Binding-site contacts:
Ligand atom C21 contacts residue MET414 of chain 1.A at 2.7 Å (hydrophobic).
Ligand atom C6 contacts residue HEM1 of chain 1.D at 3.5 Å.
Ligand atom C10 contacts residue ILE259 of chain 1.A at 3.4 Å (hydrophobic).
Ligand atom C15 contacts residue GLU105 of chain 1.A at 3.1 Å.
Ligand atom C13 contacts residue GOL1 of chain 1.C at 3.8 Å.
Ligand atom C15 contacts residue ASN109 of chain 1.A at 3.7 Å.
Ligand atom C6 contacts residue LEU113 of chain 1.A at 3.5 Å (hydrophobic).
Ligand atom O1 contacts residue LEU113 of chain 1.A at 3.3 Å.
Ligand atom C19 contacts residue GOL1 of chain 1.C at 4.0 Å.
Ligand atom C5 contacts residue ALA263 of chain 1.A at 4.0 Å (hydrophobic).
Ligand atom C3 contacts residue THR267 of chain 1.A at 4.0 Å.
Ligand atom C7 contacts residue ALA263 of chain 1.A at 3.8 Å (hydrophobic).
Ligand atom C15 contacts residue GLU114 of chain 1.A at 3.3 Å.
Ligand atom C12 contacts residue HIS258 of chain 1.A at 3.9 Å.
Ligand atom C17 contacts residue VAL262 of chain 1.A at 3.8 Å (hydrophobic).
Ligand atom C5 contacts residue LEU113 of chain 1.A at 4.0 Å (hydrophobic).
Ligand atom C16 contacts residue GLU105 of chain 1.A at 3.9 Å.
Ligand atom O2 contacts residue VAL262 of chain 1.A at 3.6 Å.
Ligand atom N contacts residue GLU114 of chain 1.A at 2.9 Å (salt-bridge).
Ligand atom O4 contacts residue HIS258 of chain 1.A at 2.8 Å (h-bond).
Ligand atom C9 contacts residue ILE259 of chain 1.A at 4.1 Å (hydrophobic).
Ligand atom C6 contacts residue ALA263 of chain 1.A at 3.7 Å (hydrophobic).
Ligand atom C15 contacts residue LEU108 of chain 1.A at 4.0 Å (hydrophobic).
Ligand atom C7 contacts residue ILE259 of chain 1.A at 3.6 Å (hydrophobic).
Ligand atom O1 contacts residue THR314 of chain 1.A at 3.9 Å.
Ligand atom C8 contacts residue ILE259 of chain 1.A at 3.7 Å (hydrophobic).
Ligand atom O3 contacts residue GOL1 of chain 1.C at 3.8 Å.
Ligand atom C2 contacts residue THR267 of chain 1.A at 3.8 Å.
Ligand atom C7 contacts residue LEU113 of chain 1.A at 3.5 Å (hydrophobic).
Ligand atom O5 contacts residue ILE415 of chain 1.A at 3.9 Å.
Ligand atom O2 contacts residue ILE259 of chain 1.A at 3.3 Å.
Ligand atom C14 contacts residue GLU114 of chain 1.A at 3.3 Å.
Ligand atom C4 contacts residue THR314 of chain 1.A at 3.8 Å.
Ligand atom C7 contacts residue HEM1 of chain 1.D at 3.4 Å.
Ligand atom C18 contacts residue VAL262 of chain 1.A at 3.8 Å (hydrophobic).
Ligand atom C16 contacts residue GOL1 of chain 1.C at 3.7 Å.
Ligand atom C20 contacts residue MET414 of chain 1.A at 3.9 Å (hydrophobic).
Ligand atom C16 contacts residue GLU114 of chain 1.A at 3.6 Å.
Ligand atom C18 contacts residue VAL199 of chain 1.A at 3.9 Å (hydrophobic).
Ligand atom C13 contacts residue GLU114 of chain 1.A at 3.7 Å.

The small molecule below binds the protein below.
Small molecule (SMILES): CC[C@H]1OC(=O)[C@H](C)[C@@H](OC(=O)CCN(C)C)[C@@H](C)C[C@@H](C)C(=O)/C=C/[C@H]1C

Sequence of chain 1.A:
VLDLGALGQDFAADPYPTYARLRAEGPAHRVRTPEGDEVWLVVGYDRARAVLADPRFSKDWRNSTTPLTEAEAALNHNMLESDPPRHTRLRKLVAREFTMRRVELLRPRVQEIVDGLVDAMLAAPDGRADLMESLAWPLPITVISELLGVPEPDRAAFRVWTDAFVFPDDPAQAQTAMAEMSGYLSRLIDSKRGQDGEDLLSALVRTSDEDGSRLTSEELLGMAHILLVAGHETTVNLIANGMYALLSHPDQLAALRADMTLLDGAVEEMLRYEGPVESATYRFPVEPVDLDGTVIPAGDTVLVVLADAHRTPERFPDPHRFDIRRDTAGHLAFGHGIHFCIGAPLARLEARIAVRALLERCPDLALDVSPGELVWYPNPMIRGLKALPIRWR